Binding-site contacts:
Ligand atom CA contacts residue TYR537 of chain 8.HA at 4.5 Å (hydrophobic).
Ligand atom CD1 contacts residue THR488 of chain 8.HA at 4.2 Å.
Ligand atom ND2 contacts residue TYR533 of chain 8.HA at 3.7 Å.
Ligand atom N contacts residue ILE535 of chain 8.HA at 3.7 Å.
Ligand atom CD2 contacts residue MET485 of chain 8.HA at 4.0 Å (hydrophobic).
Ligand atom CD2 contacts residue ALA484 of chain 8.HA at 3.6 Å (hydrophobic).
Ligand atom CB contacts residue ILE535 of chain 8.HA at 4.2 Å (hydrophobic).
Ligand atom N contacts residue PRO536 of chain 8.HA at 4.2 Å.
Ligand atom CD1 contacts residue ILE535 of chain 8.HA at 4.0 Å (hydrophobic).
Ligand atom CA contacts residue ILE535 of chain 8.HA at 3.8 Å (hydrophobic).
Ligand atom O contacts residue HIS409 of chain 8.HA at 3.6 Å.
Ligand atom CD1 contacts residue GLN538 of chain 8.HA at 3.1 Å.
Ligand atom CE1 contacts residue LEU413 of chain 8.HA at 4.2 Å (hydrophobic).
Ligand atom O contacts residue LEU534 of chain 8.HA at 4.3 Å.
Ligand atom O contacts residue PRO536 of chain 8.HA at 3.8 Å.
Ligand atom CG contacts residue TYR533 of chain 8.HA at 3.3 Å (hydrophobic).
Ligand atom CB contacts residue LEU534 of chain 8.HA at 4.3 Å (hydrophobic).
Ligand atom CD2 contacts residue THR488 of chain 8.HA at 4.2 Å.
Ligand atom OD1 contacts residue TYR533 of chain 8.HA at 3.4 Å.
Ligand atom C contacts residue HIS409 of chain 8.HA at 4.4 Å.
Ligand atom CD1 contacts residue LEU413 of chain 8.HA at 4.1 Å (hydrophobic).
Ligand atom CB contacts residue TYR533 of chain 8.HA at 3.6 Å (hydrophobic).
Ligand atom CG1 contacts residue THR488 of chain 8.HA at 4.2 Å.
Ligand atom NE2 contacts residue PRO536 of chain 8.HA at 4.2 Å.
Ligand atom CG contacts residue TYR537 of chain 8.HA at 3.2 Å (hydrophobic).
Ligand atom CD contacts residue TYR537 of chain 8.HA at 4.5 Å (hydrophobic).
Ligand atom CB contacts residue THR488 of chain 8.HA at 4.4 Å.
Ligand atom CB contacts residue GLU481 of chain 8.HA at 3.6 Å.
Ligand atom CD1 contacts residue PHE402 of chain 8.HA at 4.0 Å (hydrophobic).
Ligand atom CB contacts residue TYR537 of chain 8.HA at 3.0 Å (hydrophobic).
Ligand atom CD1 contacts residue ILE535 of chain 8.HA at 4.0 Å (hydrophobic).
Ligand atom CG contacts residue PRO536 of chain 8.HA at 4.5 Å (hydrophobic).

The protein below binds the small molecule below.
Small molecule (SMILES): CC[C@H](C)[C@H](NC(=O)[C@H](CO)NC(=O)[C@H](CC(=O)O)NC(=O)[C@@H](N)CCC(=O)O)C(=O)N[C@@H](CC(C)C)C(=O)N[C@@H](CCC(N)=O)C(=O)N1CCC[C@H]1C(=O)NCC(=O)N[C@@H](C)C(=O)N[C@@H](Cc1ccccc1)C(=O)N[C@@H](CO)C(=O)N[C@@H](C)C(=O)N[C@H](C=O)CC(N)=O

Sequence of chain 8.HA:
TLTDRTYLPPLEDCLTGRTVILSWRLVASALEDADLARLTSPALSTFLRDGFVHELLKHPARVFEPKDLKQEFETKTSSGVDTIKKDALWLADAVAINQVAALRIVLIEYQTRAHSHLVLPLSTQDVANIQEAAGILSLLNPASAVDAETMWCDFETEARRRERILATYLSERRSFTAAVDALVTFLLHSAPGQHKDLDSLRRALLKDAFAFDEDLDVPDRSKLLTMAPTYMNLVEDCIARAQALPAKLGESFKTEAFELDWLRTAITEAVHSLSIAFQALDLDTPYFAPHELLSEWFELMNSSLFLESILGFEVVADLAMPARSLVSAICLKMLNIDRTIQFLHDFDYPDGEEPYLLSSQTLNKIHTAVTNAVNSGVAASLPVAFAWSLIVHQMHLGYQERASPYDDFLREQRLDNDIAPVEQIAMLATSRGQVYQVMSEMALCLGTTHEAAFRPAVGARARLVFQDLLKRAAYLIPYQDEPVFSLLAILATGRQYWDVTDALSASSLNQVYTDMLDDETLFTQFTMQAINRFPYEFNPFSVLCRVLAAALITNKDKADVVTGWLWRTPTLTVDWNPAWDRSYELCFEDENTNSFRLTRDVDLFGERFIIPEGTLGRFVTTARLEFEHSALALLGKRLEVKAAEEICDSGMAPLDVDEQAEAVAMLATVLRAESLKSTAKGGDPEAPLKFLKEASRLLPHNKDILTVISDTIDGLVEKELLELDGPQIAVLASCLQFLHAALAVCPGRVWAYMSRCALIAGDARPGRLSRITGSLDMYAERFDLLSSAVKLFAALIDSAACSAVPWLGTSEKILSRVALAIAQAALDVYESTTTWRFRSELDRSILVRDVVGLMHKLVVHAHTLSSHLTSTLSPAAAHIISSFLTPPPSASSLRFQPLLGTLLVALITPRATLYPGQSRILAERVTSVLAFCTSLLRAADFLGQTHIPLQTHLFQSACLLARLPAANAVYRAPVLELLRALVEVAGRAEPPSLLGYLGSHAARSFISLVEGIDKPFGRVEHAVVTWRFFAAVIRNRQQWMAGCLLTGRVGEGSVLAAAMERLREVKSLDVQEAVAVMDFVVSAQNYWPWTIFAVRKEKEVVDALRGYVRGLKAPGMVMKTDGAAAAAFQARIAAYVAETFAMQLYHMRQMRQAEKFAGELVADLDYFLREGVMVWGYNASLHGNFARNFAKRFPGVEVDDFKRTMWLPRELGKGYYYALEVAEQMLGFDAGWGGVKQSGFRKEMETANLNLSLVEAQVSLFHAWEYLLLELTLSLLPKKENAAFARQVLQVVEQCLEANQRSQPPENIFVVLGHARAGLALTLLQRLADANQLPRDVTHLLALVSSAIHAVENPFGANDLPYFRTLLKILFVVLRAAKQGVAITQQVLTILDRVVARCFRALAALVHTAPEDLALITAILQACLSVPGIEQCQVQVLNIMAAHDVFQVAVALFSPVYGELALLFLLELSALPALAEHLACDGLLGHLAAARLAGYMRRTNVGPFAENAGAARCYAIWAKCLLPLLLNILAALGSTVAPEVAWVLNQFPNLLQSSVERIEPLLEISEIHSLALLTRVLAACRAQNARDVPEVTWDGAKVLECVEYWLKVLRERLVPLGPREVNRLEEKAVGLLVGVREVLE